Sequence of chain 1.B:
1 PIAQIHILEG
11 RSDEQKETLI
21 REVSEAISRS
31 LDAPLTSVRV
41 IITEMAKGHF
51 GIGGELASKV

Binding-site contacts:
Ligand atom O7 contacts residue ARG39 of chain 1.B at 3.8 Å.
Ligand atom F1 contacts residue PRO1 of chain 1.B at 3.2 Å.
Ligand atom C2 contacts residue ILE2 of chain 1.B at 3.5 Å (hydrophobic).
Ligand atom C5 contacts residue SER37 of chain 1.B at 3.6 Å.
Ligand atom C2 contacts residue PRO1 of chain 1.B at 2.5 Å (hydrophobic).
Ligand atom C6 contacts residue SER37 of chain 1.B at 4.0 Å.
Ligand atom C3 contacts residue SER37 of chain 1.B at 3.6 Å.
Ligand atom C4 contacts residue SER37 of chain 1.B at 3.7 Å.
Ligand atom O10 contacts residue SER37 of chain 1.B at 4.1 Å.
Ligand atom C5 contacts residue PRO1 of chain 1.B at 3.6 Å (hydrophobic).
Ligand atom O8 contacts residue SER37 of chain 1.B at 4.1 Å.
Ligand atom C4 contacts residue PRO1 of chain 1.B at 2.5 Å (hydrophobic).
Ligand atom C3 contacts residue ILE2 of chain 1.B at 3.8 Å (hydrophobic).
Ligand atom C3 contacts residue PRO1 of chain 1.B at 1.3 Å (hydrophobic).
Ligand atom O7 contacts residue SER37 of chain 1.B at 4.1 Å.
Ligand atom O10 contacts residue PRO1 of chain 1.B at 4.1 Å.
Ligand atom O10 contacts residue ILE2 of chain 1.B at 4.4 Å.
Ligand atom O10 contacts residue ARG39 of chain 1.B at 4.4 Å.

A protein and the small-molecule ligand that binds it are described below.
Small molecule (SMILES): O=C(O)C(=O)CCCF